A protein and the small-molecule ligand that binds it are described below.
Small molecule (SMILES): O=C(/C=C/c1cccnc1)NCCCCC1CCN(C(=O)c2ccccc2)CC1

Binding-site contacts:
Ligand atom CAJ contacts residue PHE193 of chain 1.A at 3.6 Å (hydrophobic).
Ligand atom CAF contacts residue THR304 of chain 1.A at 3.7 Å.
Ligand atom CAM contacts residue TYR18 of chain 1.B at 3.7 Å (hydrophobic).
Ligand atom OAB contacts residue EDO1 of chain 1.J at 3.0 Å (h-bond).
Ligand atom CAX contacts residue ALA244 of chain 1.A at 3.5 Å (hydrophobic).
Ligand atom CAR contacts residue ARG191 of chain 1.A at 3.7 Å.
Ligand atom NAV contacts residue ARG196 of chain 1.A at 3.6 Å.
Ligand atom CAX contacts residue SER275 of chain 1.A at 3.6 Å.
Ligand atom CAP contacts residue SER275 of chain 1.A at 3.3 Å.
Ligand atom OAB contacts residue TYR188 of chain 1.A at 3.8 Å.
Ligand atom NAW contacts residue ALA244 of chain 1.A at 3.6 Å.
Ligand atom CAJ contacts residue TYR18 of chain 1.B at 3.5 Å (hydrophobic).
Ligand atom CAC contacts residue PHE193 of chain 1.A at 3.2 Å (hydrophobic).
Ligand atom CAO contacts residue ILE351 of chain 1.A at 3.5 Å (hydrophobic).
Ligand atom CAG contacts residue PRO273 of chain 1.A at 3.3 Å (hydrophobic).
Ligand atom CAI contacts residue ARG196 of chain 1.A at 3.4 Å.
Ligand atom CAL contacts residue PRO273 of chain 1.A at 3.8 Å (hydrophobic).
Ligand atom OAA contacts residue SER275 of chain 1.A at 2.7 Å (h-bond).
Ligand atom CAI contacts residue TYR18 of chain 1.B at 3.7 Å (hydrophobic).
Ligand atom CAS contacts residue ILE309 of chain 1.A at 3.5 Å (hydrophobic).
Ligand atom CAJ contacts residue ASP219 of chain 1.A at 3.5 Å.
Ligand atom OAA contacts residue PHE193 of chain 1.A at 3.8 Å.
Ligand atom CAZ contacts residue PHE193 of chain 1.A at 3.8 Å (hydrophobic).
Ligand atom CAY contacts residue EDO1 of chain 1.J at 3.5 Å.
Ligand atom NAV contacts residue TYR18 of chain 1.B at 3.5 Å (h-bond).
Ligand atom CAN contacts residue VAL242 of chain 1.A at 3.6 Å (hydrophobic).
Ligand atom CAQ contacts residue VAL242 of chain 1.A at 3.5 Å (hydrophobic).
Ligand atom CAM contacts residue ARG311 of chain 1.A at 3.6 Å.
Ligand atom CAM contacts residue PHE193 of chain 1.A at 3.6 Å (hydrophobic).
Ligand atom CAE contacts residue THR304 of chain 1.A at 3.8 Å.
Ligand atom CAH contacts residue TYR18 of chain 1.B at 3.4 Å (hydrophobic).
Ligand atom CAX contacts residue PHE193 of chain 1.A at 3.5 Å (hydrophobic).
Ligand atom CAD contacts residue TYR18 of chain 1.B at 3.8 Å (hydrophobic).
Ligand atom OAA contacts residue ALA244 of chain 1.A at 3.8 Å.
Ligand atom CAD contacts residue ARG311 of chain 1.A at 3.8 Å.
Ligand atom CAD contacts residue PHE193 of chain 1.A at 3.4 Å (hydrophobic).
Ligand atom CAE contacts residue GLN305 of chain 1.A at 3.7 Å.
Ligand atom CAP contacts residue VAL242 of chain 1.A at 3.6 Å (hydrophobic).
Ligand atom OAA contacts residue ARG311 of chain 1.A at 3.6 Å.
Ligand atom CAZ contacts residue TYR18 of chain 1.B at 3.6 Å (hydrophobic).

Sequence of chain 1.A:
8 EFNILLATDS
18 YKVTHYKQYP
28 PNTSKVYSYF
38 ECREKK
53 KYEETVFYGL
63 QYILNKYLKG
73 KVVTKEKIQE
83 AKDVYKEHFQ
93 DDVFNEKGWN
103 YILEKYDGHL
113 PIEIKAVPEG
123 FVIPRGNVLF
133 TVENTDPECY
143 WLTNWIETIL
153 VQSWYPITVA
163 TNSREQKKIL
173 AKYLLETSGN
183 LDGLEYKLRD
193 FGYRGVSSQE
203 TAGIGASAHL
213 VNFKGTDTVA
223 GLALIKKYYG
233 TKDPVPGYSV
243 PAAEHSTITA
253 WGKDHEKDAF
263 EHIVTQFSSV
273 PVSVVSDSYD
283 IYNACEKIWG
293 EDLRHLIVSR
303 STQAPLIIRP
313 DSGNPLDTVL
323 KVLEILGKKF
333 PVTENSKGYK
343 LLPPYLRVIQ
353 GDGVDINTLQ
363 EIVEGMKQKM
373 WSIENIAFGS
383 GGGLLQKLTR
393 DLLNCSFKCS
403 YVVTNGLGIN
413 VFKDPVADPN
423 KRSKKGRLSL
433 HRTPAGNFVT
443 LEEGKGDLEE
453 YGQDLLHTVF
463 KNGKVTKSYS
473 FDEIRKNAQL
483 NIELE

Sequence of chain 1.B:
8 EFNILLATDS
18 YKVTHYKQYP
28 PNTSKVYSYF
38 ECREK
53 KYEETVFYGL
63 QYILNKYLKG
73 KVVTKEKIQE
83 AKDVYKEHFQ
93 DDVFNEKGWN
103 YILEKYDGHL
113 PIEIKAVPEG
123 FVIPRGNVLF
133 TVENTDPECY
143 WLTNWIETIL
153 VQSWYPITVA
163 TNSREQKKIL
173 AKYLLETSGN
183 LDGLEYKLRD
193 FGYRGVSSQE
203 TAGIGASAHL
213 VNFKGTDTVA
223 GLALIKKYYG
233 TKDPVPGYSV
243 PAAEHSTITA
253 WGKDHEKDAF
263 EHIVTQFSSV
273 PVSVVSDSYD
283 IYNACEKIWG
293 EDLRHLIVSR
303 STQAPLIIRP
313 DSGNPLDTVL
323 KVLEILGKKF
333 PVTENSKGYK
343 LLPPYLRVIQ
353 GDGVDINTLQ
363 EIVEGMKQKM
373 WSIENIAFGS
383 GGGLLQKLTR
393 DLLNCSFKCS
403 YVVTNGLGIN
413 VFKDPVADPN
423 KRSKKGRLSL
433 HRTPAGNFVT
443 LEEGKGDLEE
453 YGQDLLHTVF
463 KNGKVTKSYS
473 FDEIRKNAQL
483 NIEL